The small molecule below binds the protein below.
Small molecule (SMILES): CO[C@@H]1[C@H](O)[C@@H](COP(=O)(O)O[P](=O)([SeH])OP(=O)(O)OC[C@H]2OC(n3cnc4c(=O)[nH]c(N)nc43)[C@H](O)[C@@H]2O)O[C@H]1n1c[n+](C)c2c(O)nc(N)nc21

Sequence of chain 1.A:
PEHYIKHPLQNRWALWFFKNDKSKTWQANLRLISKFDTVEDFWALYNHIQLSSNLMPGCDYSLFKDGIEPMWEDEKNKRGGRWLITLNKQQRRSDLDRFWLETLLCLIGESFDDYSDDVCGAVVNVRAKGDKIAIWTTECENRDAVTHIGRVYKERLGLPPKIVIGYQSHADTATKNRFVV

Binding-site contacts:
Ligand atom O6 contacts residue GLU76 of chain 1.A at 3.9 Å.
Ligand atom C6 contacts residue GLU76 of chain 1.A at 3.9 Å.
Ligand atom N3 contacts residue TRP29 of chain 1.A at 3.6 Å.
Ligand atom N7 contacts residue TRP29 of chain 1.A at 3.3 Å.
Ligand atom C1' contacts residue TRP29 of chain 1.A at 3.4 Å (hydrophobic).
Ligand atom C6 contacts residue TRP75 of chain 1.A at 3.4 Å (hydrophobic).
Ligand atom N2 contacts residue GLU76 of chain 1.A at 2.6 Å (salt-bridge).
Ligand atom N1 contacts residue TRP75 of chain 1.A at 3.5 Å.
Ligand atom CBG contacts residue TRP29 of chain 1.A at 3.6 Å (hydrophobic).
Ligand atom OA1 contacts residue ARG130 of chain 1.A at 3.8 Å.
Ligand atom C4 contacts residue TRP75 of chain 1.A at 3.8 Å (hydrophobic).
Ligand atom N9 contacts residue TRP29 of chain 1.A at 3.5 Å.
Ligand atom CBG contacts residue TRP75 of chain 1.A at 3.8 Å (hydrophobic).
Ligand atom OC1 contacts residue ARG130 of chain 1.A at 3.1 Å (salt-bridge).
Ligand atom SEB contacts residue LYS135 of chain 1.A at 3.4 Å.
Ligand atom O6 contacts residue TRP29 of chain 1.A at 3.6 Å.
Ligand atom C8 contacts residue TRP75 of chain 1.A at 4.0 Å (hydrophobic).
Ligand atom C2 contacts residue GLU76 of chain 1.A at 3.5 Å.
Ligand atom C2 contacts residue TRP75 of chain 1.A at 3.8 Å (hydrophobic).
Ligand atom C8 contacts residue TRP29 of chain 1.A at 3.4 Å (hydrophobic).
Ligand atom C5 contacts residue TRP75 of chain 1.A at 3.7 Å (hydrophobic).
Ligand atom OB contacts residue LYS135 of chain 1.A at 3.5 Å (salt-bridge).
Ligand atom N1 contacts residue GLU76 of chain 1.A at 3.0 Å (salt-bridge).
Ligand atom N3 contacts residue TRP75 of chain 1.A at 3.8 Å.
Ligand atom C6 contacts residue MET74 of chain 1.A at 4.1 Å (hydrophobic).
Ligand atom C2 contacts residue TRP29 of chain 1.A at 3.6 Å (hydrophobic).
Ligand atom O4' contacts residue TRP29 of chain 1.A at 3.1 Å.
Ligand atom O6 contacts residue MET74 of chain 1.A at 3.1 Å.
Ligand atom SEB contacts residue ARG130 of chain 1.A at 3.6 Å.
Ligand atom N7 contacts residue TRP75 of chain 1.A at 3.6 Å.
Ligand atom N1 contacts residue TRP29 of chain 1.A at 3.6 Å.
Ligand atom O6 contacts residue TRP75 of chain 1.A at 2.7 Å (h-bond).
Ligand atom C5 contacts residue TRP29 of chain 1.A at 3.5 Å (hydrophobic).
Ligand atom OAB contacts residue ARG130 of chain 1.A at 4.1 Å.
Ligand atom C2' contacts residue TRP75 of chain 1.A at 4.0 Å (hydrophobic).
Ligand atom C4 contacts residue TRP29 of chain 1.A at 3.4 Å (hydrophobic).
Ligand atom O5P contacts residue ARG130 of chain 1.A at 4.0 Å.
Ligand atom C6 contacts residue TRP29 of chain 1.A at 3.5 Å (hydrophobic).
Ligand atom N9 contacts residue TRP75 of chain 1.A at 3.9 Å.
Ligand atom PB contacts residue LYS135 of chain 1.A at 3.9 Å.